Binding-site contacts:
Ligand atom CAG contacts residue L6Y1 of chain 2.D at 1.6 Å.
Ligand atom CAW contacts residue L6Y1 of chain 2.D at 0.7 Å.
Ligand atom CAK contacts residue LYS47 of chain 2.B at 3.3 Å.
Ligand atom CAV contacts residue SER149 of chain 2.B at 2.9 Å.
Ligand atom CAP contacts residue L6Y1 of chain 2.D at 1.2 Å.
Ligand atom CAB contacts residue L6Y1 of chain 2.D at 0.6 Å.
Ligand atom OAQ contacts residue L6Y1 of chain 2.D at 1.5 Å.
Ligand atom NAM contacts residue LYS47 of chain 1.B at 3.6 Å (salt-bridge).
Ligand atom CAU contacts residue SER149 of chain 2.B at 2.8 Å.
Ligand atom OAX contacts residue L6Y1 of chain 2.D at 0.2 Å (h-bond).
Ligand atom CAV contacts residue LEU142 of chain 1.B at 3.3 Å (hydrophobic).
Ligand atom CAR contacts residue L6Y1 of chain 2.D at 1.2 Å.
Ligand atom OAO contacts residue L6Y1 of chain 2.D at 0.1 Å.
Ligand atom OAX contacts residue LYS47 of chain 1.B at 2.9 Å (salt-bridge).
Ligand atom NAM contacts residue LYS47 of chain 2.B at 3.2 Å (salt-bridge).
Ligand atom CAU contacts residue L6Y1 of chain 2.D at 2.6 Å.
Ligand atom OAO contacts residue LYS47 of chain 1.B at 3.3 Å (salt-bridge).
Ligand atom CAT contacts residue ALA140 of chain 2.B at 3.5 Å (hydrophobic).
Ligand atom CAT contacts residue LEU142 of chain 2.B at 3.5 Å (hydrophobic).
Ligand atom CAK contacts residue L6Y1 of chain 2.D at 0.1 Å.
Ligand atom CAJ contacts residue L6Y1 of chain 2.D at 1.4 Å.
Ligand atom OAL contacts residue L6Y1 of chain 2.D at 1.3 Å (h-bond).
Ligand atom CAH contacts residue ALA140 of chain 1.B at 3.2 Å (hydrophobic).
Ligand atom CAN contacts residue L6Y1 of chain 2.D at 0.9 Å.
Ligand atom OAL contacts residue LYS47 of chain 2.B at 3.0 Å (salt-bridge).
Ligand atom CAC contacts residue L6Y1 of chain 2.D at 0.6 Å.
Ligand atom CAU contacts residue THR151 of chain 2.B at 3.3 Å.
Ligand atom CAE contacts residue L6Y1 of chain 2.D at 0.6 Å.
Ligand atom CAA contacts residue L6Y1 of chain 2.D at 0.6 Å.
Ligand atom CAT contacts residue L6Y1 of chain 2.D at 2.1 Å.
Ligand atom CAI contacts residue L6Y1 of chain 2.D at 2.3 Å.
Ligand atom CAF contacts residue L6Y1 of chain 2.D at 0.6 Å.
Ligand atom CAG contacts residue ALA140 of chain 1.B at 3.2 Å (hydrophobic).
Ligand atom CAS contacts residue L6Y1 of chain 2.D at 1.5 Å.
Ligand atom CAH contacts residue L6Y1 of chain 2.D at 2.4 Å.
Ligand atom CAD contacts residue L6Y1 of chain 2.D at 0.6 Å.
Ligand atom OAX contacts residue LYS47 of chain 2.B at 2.8 Å (salt-bridge).
Ligand atom NAM contacts residue L6Y1 of chain 2.D at 0.9 Å.
Ligand atom CAV contacts residue L6Y1 of chain 2.D at 2.0 Å.
Ligand atom CAH contacts residue VAL153 of chain 1.B at 3.4 Å (hydrophobic).

Sequence of chain 1.B:
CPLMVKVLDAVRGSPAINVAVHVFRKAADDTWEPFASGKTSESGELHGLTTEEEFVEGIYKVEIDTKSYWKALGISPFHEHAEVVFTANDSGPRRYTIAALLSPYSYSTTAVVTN

Sequence of chain 2.B:
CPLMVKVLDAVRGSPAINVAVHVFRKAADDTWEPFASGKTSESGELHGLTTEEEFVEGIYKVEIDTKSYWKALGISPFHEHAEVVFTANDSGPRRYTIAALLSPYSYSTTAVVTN

A small-molecule ligand and the protein it binds are described below.
Small molecule (SMILES): O=C(c1ccccc1)c1ccc2c3c(cccc13)C(=O)N(O)C2=O